A protein and the small-molecule ligand that binds it are described below.
Small molecule (SMILES): CC(=O)N[C@@H]1[C@@H](O)[C@H](O)[C@@H](CO)O[C@H]1O

Binding-site contacts:
Ligand atom C1 contacts residue THR17 of chain 1.D at 4.4 Å.
Ligand atom C5 contacts residue THR17 of chain 1.D at 4.4 Å.
Ligand atom C6 contacts residue THR17 of chain 1.D at 4.1 Å.
Ligand atom O5 contacts residue ASN81 of chain 1.D at 2.4 Å (h-bond).
Ligand atom O7 contacts residue SER19 of chain 1.D at 3.9 Å.
Ligand atom C1 contacts residue SER19 of chain 1.D at 3.5 Å.
Ligand atom O5 contacts residue SER19 of chain 1.D at 3.7 Å.
Ligand atom C3 contacts residue ASN81 of chain 1.D at 3.8 Å.
Ligand atom C7 contacts residue ASN81 of chain 1.D at 3.3 Å.
Ligand atom C5 contacts residue ASN81 of chain 1.D at 3.7 Å.
Ligand atom O7 contacts residue ASN81 of chain 1.D at 3.2 Å (h-bond).
Ligand atom C4 contacts residue ASN81 of chain 1.D at 4.2 Å.
Ligand atom C8 contacts residue SER79 of chain 1.D at 4.0 Å.
Ligand atom C1 contacts residue ASN81 of chain 1.D at 1.4 Å.
Ligand atom C8 contacts residue ASN81 of chain 1.D at 4.1 Å.
Ligand atom C8 contacts residue SER70 of chain 1.D at 4.1 Å.
Ligand atom C2 contacts residue ASN81 of chain 1.D at 2.5 Å.
Ligand atom C5 contacts residue SER19 of chain 1.D at 3.9 Å.
Ligand atom O5 contacts residue THR17 of chain 1.D at 3.6 Å.
Ligand atom N2 contacts residue ASN81 of chain 1.D at 3.0 Å (h-bond).

Sequence of chain 1.D:
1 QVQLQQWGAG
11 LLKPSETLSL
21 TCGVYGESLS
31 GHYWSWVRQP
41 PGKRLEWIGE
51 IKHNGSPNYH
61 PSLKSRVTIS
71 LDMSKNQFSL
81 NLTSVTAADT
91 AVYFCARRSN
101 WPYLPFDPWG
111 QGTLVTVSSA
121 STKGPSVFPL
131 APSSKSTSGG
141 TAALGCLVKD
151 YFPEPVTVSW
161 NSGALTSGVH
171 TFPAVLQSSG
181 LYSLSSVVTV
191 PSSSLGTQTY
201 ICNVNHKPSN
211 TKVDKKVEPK